Sequence of chain 1.G:
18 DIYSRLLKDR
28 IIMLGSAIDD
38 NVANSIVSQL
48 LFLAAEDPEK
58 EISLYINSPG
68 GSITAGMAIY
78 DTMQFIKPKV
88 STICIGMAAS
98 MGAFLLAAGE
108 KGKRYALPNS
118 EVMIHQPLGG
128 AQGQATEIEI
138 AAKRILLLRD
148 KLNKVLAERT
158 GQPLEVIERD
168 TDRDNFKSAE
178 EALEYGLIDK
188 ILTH

A protein and the small-molecule ligand that binds it are described below.
Small molecule (SMILES): C[C@@H]1C[C@H]2C(=O)OC[C@H](NC(=O)[C@H](Cc3cc(F)cc(F)c3)NC(=O)CCC3CCCCC3)C(=O)N3CCC[C@H]3C(=O)N3CC=CC[C@H]3C(=O)N[C@@H](C)C(=O)N2C1

Sequence of chain 1.F:
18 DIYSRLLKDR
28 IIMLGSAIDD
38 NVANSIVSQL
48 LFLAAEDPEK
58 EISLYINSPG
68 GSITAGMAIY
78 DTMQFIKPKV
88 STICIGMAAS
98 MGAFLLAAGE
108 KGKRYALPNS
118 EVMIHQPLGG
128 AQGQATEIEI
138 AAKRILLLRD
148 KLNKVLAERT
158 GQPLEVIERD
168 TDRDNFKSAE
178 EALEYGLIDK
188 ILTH

Binding-site contacts:
Ligand atom O2 contacts residue LEU48 of chain 1.F at 3.1 Å.
Ligand atom O contacts residue TYR62 of chain 1.G at 2.4 Å (h-bond).
Ligand atom CA contacts residue PHE82 of chain 1.F at 3.9 Å (hydrophobic).
Ligand atom CE2 contacts residue LEU48 of chain 1.F at 3.5 Å (hydrophobic).
Ligand atom C contacts residue TYR62 of chain 1.G at 3.5 Å (hydrophobic).
Ligand atom F1 contacts residue ASP78 of chain 1.F at 3.7 Å.
Ligand atom CD2 contacts residue LEU48 of chain 1.F at 3.5 Å (hydrophobic).
Ligand atom CD contacts residue ILE28 of chain 1.G at 3.5 Å (hydrophobic).
Ligand atom C contacts residue PHE82 of chain 1.F at 3.9 Å (hydrophobic).
Ligand atom N contacts residue TYR62 of chain 1.G at 3.0 Å (h-bond).
Ligand atom F2 contacts residue ILE92 of chain 1.G at 3.3 Å.
Ligand atom CE contacts residue ILE28 of chain 1.G at 3.7 Å (hydrophobic).
Ligand atom CD2 contacts residue TYR62 of chain 1.G at 3.8 Å (hydrophobic).
Ligand atom C5 contacts residue LEU23 of chain 1.G at 3.5 Å (hydrophobic).
Ligand atom CE contacts residue ASP26 of chain 1.G at 3.0 Å.
Ligand atom O contacts residue TYR112 of chain 1.G at 3.7 Å.
Ligand atom C9 contacts residue TYR62 of chain 1.G at 3.8 Å (hydrophobic).
Ligand atom C9 contacts residue LEU48 of chain 1.F at 3.6 Å (hydrophobic).
Ligand atom C3 contacts residue ASP26 of chain 1.G at 3.4 Å.
Ligand atom CD1 contacts residue LEU114 of chain 1.G at 3.9 Å (hydrophobic).
Ligand atom CE contacts residue LEU189 of chain 1.G at 3.6 Å (hydrophobic).
Ligand atom CE1 contacts residue LEU114 of chain 1.G at 3.6 Å (hydrophobic).
Ligand atom F2 contacts residue VAL44 of chain 1.F at 3.2 Å.
Ligand atom CZ contacts residue LEU114 of chain 1.G at 3.4 Å (hydrophobic).
Ligand atom F1 contacts residue PHE82 of chain 1.F at 3.3 Å.
Ligand atom C6 contacts residue LEU48 of chain 1.F at 3.6 Å (hydrophobic).
Ligand atom CZ contacts residue THR79 of chain 1.F at 3.2 Å.
Ligand atom CE1 contacts residue THR79 of chain 1.F at 3.7 Å.
Ligand atom F1 contacts residue LEU114 of chain 1.G at 3.5 Å.
Ligand atom C contacts residue SER60 of chain 1.G at 3.6 Å.
Ligand atom O contacts residue SER60 of chain 1.G at 3.6 Å.
Ligand atom F2 contacts residue LEU48 of chain 1.F at 3.7 Å.
Ligand atom CD1 contacts residue LEU48 of chain 1.F at 3.9 Å (hydrophobic).
Ligand atom CB contacts residue ILE90 of chain 1.G at 3.7 Å (hydrophobic).
Ligand atom CD1 contacts residue PHE82 of chain 1.F at 3.7 Å (hydrophobic).
Ligand atom O contacts residue PHE82 of chain 1.F at 3.6 Å.
Ligand atom CD contacts residue TYR62 of chain 1.G at 3.5 Å (hydrophobic).
Ligand atom F1 contacts residue THR79 of chain 1.F at 3.2 Å.
Ligand atom C8 contacts residue TYR62 of chain 1.G at 3.5 Å (hydrophobic).
Ligand atom CB contacts residue LEU189 of chain 1.G at 3.8 Å (hydrophobic).